Binding-site contacts:
Ligand atom C2 contacts residue MET174 of chain 1.A at 3.6 Å (hydrophobic).
Ligand atom C3 contacts residue PHE328 of chain 1.A at 3.7 Å (hydrophobic).
Ligand atom O contacts residue GLU122 of chain 1.A at 3.9 Å.
Ligand atom C1 contacts residue MET174 of chain 1.A at 3.6 Å (hydrophobic).
Ligand atom C8 contacts residue VAL105 of chain 1.A at 3.9 Å (hydrophobic).
Ligand atom C8 contacts residue THR184 of chain 1.A at 3.8 Å.
Ligand atom O1 contacts residue PHE186 of chain 1.A at 3.1 Å (h-bond).
Ligand atom C9 contacts residue THR184 of chain 1.A at 3.3 Å.
Ligand atom C9 contacts residue LEU121 of chain 1.A at 3.7 Å (hydrophobic).
Ligand atom C9 contacts residue LEU96 of chain 1.A at 3.7 Å (hydrophobic).
Ligand atom O contacts residue LEU124 of chain 1.A at 3.0 Å (h-bond).
Ligand atom C contacts residue GLU122 of chain 1.A at 3.8 Å.
Ligand atom N contacts residue GLU122 of chain 1.A at 2.9 Å (salt-bridge).
Ligand atom C10 contacts residue ASP185 of chain 1.A at 3.7 Å.
Ligand atom C10 contacts residue THR184 of chain 1.A at 3.6 Å.
Ligand atom O1 contacts residue GLU92 of chain 1.A at 2.6 Å (salt-bridge).
Ligand atom C contacts residue ALA71 of chain 1.A at 3.4 Å (hydrophobic).
Ligand atom C9 contacts residue VAL105 of chain 1.A at 3.8 Å (hydrophobic).
Ligand atom C1 contacts residue ALA71 of chain 1.A at 3.7 Å (hydrophobic).
Ligand atom C4 contacts residue VAL58 of chain 1.A at 3.7 Å (hydrophobic).
Ligand atom C2 contacts residue PHE328 of chain 1.A at 3.6 Å (hydrophobic).
Ligand atom O1 contacts residue THR184 of chain 1.A at 3.8 Å.
Ligand atom O1 contacts residue LEU96 of chain 1.A at 3.5 Å.
Ligand atom C10 contacts residue PHE186 of chain 1.A at 3.8 Å (hydrophobic).
Ligand atom N contacts residue ALA71 of chain 1.A at 3.6 Å.
Ligand atom O contacts residue ALA71 of chain 1.A at 3.6 Å.
Ligand atom O contacts residue TYR123 of chain 1.A at 3.4 Å.
Ligand atom C11 contacts residue ASP185 of chain 1.A at 3.7 Å.
Ligand atom C5 contacts residue VAL58 of chain 1.A at 3.8 Å (hydrophobic).
Ligand atom C3 contacts residue VAL58 of chain 1.A at 3.9 Å (hydrophobic).
Ligand atom C11 contacts residue LYS73 of chain 1.A at 3.7 Å.
Ligand atom C11 contacts residue GLU92 of chain 1.A at 3.2 Å.
Ligand atom N1 contacts residue VAL58 of chain 1.A at 3.7 Å.
Ligand atom O1 contacts residue MET119 of chain 1.A at 3.7 Å.
Ligand atom O1 contacts residue ASP185 of chain 1.A at 3.9 Å.
Ligand atom C8 contacts residue LEU121 of chain 1.A at 3.7 Å (hydrophobic).
Ligand atom N contacts residue LEU124 of chain 1.A at 3.7 Å.
Ligand atom C10 contacts residue GLU92 of chain 1.A at 3.2 Å.
Ligand atom C contacts residue MET174 of chain 1.A at 3.8 Å (hydrophobic).
Ligand atom O contacts residue MET174 of chain 1.A at 3.8 Å.

Sequence of chain 1.A:
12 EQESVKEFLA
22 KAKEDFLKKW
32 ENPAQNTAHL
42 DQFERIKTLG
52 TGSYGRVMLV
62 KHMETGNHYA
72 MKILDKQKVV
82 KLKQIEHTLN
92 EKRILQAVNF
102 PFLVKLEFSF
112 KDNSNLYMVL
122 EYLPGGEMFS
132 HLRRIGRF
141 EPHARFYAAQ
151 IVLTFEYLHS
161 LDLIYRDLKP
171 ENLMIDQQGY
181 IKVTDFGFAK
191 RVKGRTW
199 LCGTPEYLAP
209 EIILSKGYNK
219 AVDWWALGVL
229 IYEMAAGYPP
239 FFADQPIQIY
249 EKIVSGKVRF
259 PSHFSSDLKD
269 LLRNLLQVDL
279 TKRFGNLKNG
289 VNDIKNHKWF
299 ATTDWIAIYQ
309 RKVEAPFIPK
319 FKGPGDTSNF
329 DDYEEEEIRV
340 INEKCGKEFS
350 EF

This protein binds this small molecule.
Small molecule (SMILES): NC(=O)c1cccc2[nH]c(-c3ccc(O)cc3)nc12